Binding-site contacts:
Ligand atom C1 contacts residue LYS34 of chain 1.A at 4.2 Å.
Ligand atom O1 contacts residue LYS34 of chain 1.A at 3.0 Å (salt-bridge).
Ligand atom C2 contacts residue GLU39 of chain 1.A at 2.8 Å.
Ligand atom O4 contacts residue GLU39 of chain 1.A at 3.0 Å (salt-bridge).
Ligand atom O3 contacts residue GLU39 of chain 1.A at 3.8 Å.
Ligand atom O3 contacts residue THR36 of chain 1.A at 4.5 Å.
Ligand atom O4 contacts residue 1PE1 of chain 1.G at 3.8 Å.
Ligand atom C2 contacts residue 1PE1 of chain 1.G at 4.0 Å.
Ligand atom C1 contacts residue 1PE1 of chain 1.G at 3.9 Å.
Ligand atom O2 contacts residue LYS34 of chain 1.A at 4.5 Å.
Ligand atom O2 contacts residue GLU39 of chain 1.A at 2.9 Å (salt-bridge).
Ligand atom O3 contacts residue 1PE1 of chain 1.G at 3.5 Å (h-bond).
Ligand atom O2 contacts residue 1PE1 of chain 1.G at 4.3 Å.
Ligand atom O2 contacts residue LEU35 of chain 1.A at 4.3 Å.
Ligand atom O1 contacts residue GLU39 of chain 1.A at 3.5 Å (salt-bridge).
Ligand atom C1 contacts residue GLU39 of chain 1.A at 3.3 Å.
Ligand atom O1 contacts residue LEU35 of chain 1.A at 4.3 Å.

Sequence of chain 1.A:
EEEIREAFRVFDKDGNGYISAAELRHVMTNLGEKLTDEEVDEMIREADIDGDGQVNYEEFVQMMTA

The protein below binds the small molecule below.
Small molecule (SMILES): O=C([O-])C(=O)[O-]